Binding-site contacts:
Ligand atom OAB contacts residue PHE107 of chain 1.A at 3.7 Å.
Ligand atom OAB contacts residue PHE105 of chain 1.A at 3.6 Å.
Ligand atom CAA contacts residue PHE249 of chain 1.A at 3.6 Å (hydrophobic).
Ligand atom OAB contacts residue SER347 of chain 1.A at 2.5 Å (h-bond).
Ligand atom CAQ contacts residue ASN393 of chain 1.A at 3.9 Å.
Ligand atom CAH contacts residue HIS236 of chain 1.A at 3.5 Å.
Ligand atom CAU contacts residue PHE107 of chain 1.A at 3.7 Å (hydrophobic).
Ligand atom CAE contacts residue PHE249 of chain 1.A at 3.9 Å (hydrophobic).
Ligand atom NAM contacts residue ASN393 of chain 1.A at 2.9 Å (h-bond).
Ligand atom CAK contacts residue VAL98 of chain 1.A at 3.4 Å (hydrophobic).
Ligand atom CAP contacts residue PHE107 of chain 1.A at 3.8 Å (hydrophobic).
Ligand atom OAC contacts residue HIS236 of chain 1.A at 2.5 Å (h-bond).
Ligand atom OAN contacts residue PHE249 of chain 1.A at 3.6 Å.
Ligand atom CAH contacts residue TYR234 of chain 1.A at 3.6 Å (hydrophobic).
Ligand atom OAC contacts residue ASP413 of chain 1.A at 3.3 Å (salt-bridge).
Ligand atom CAH contacts residue GLY414 of chain 1.A at 4.0 Å.
Ligand atom CAK contacts residue PHE105 of chain 1.A at 3.7 Å (hydrophobic).
Ligand atom CAR contacts residue GLY414 of chain 1.A at 3.7 Å.
Ligand atom SAO contacts residue ASP100 of chain 1.A at 3.5 Å (salt-bridge).
Ligand atom CAE contacts residue PHE105 of chain 1.A at 3.8 Å (hydrophobic).
Ligand atom CAG contacts residue PHE105 of chain 1.A at 3.8 Å (hydrophobic).
Ligand atom CAK contacts residue GLU99 of chain 1.A at 3.6 Å.
Ligand atom CAL contacts residue PHE107 of chain 1.A at 3.7 Å (hydrophobic).
Ligand atom CAG contacts residue LEU358 of chain 1.A at 3.9 Å (hydrophobic).
Ligand atom CAF contacts residue ASN393 of chain 1.A at 3.4 Å.
Ligand atom NAV contacts residue PHE107 of chain 1.A at 3.7 Å.
Ligand atom OAC contacts residue GLY414 of chain 1.A at 3.1 Å (h-bond).
Ligand atom CAD contacts residue LEU358 of chain 1.A at 3.4 Å (hydrophobic).
Ligand atom CAP contacts residue SER347 of chain 1.A at 3.6 Å.
Ligand atom CAD contacts residue PHE249 of chain 1.A at 3.4 Å (hydrophobic).
Ligand atom OAC contacts residue GLY412 of chain 1.A at 3.7 Å.
Ligand atom CAL contacts residue SER347 of chain 1.A at 3.7 Å.
Ligand atom CAF contacts residue PHE249 of chain 1.A at 3.9 Å (hydrophobic).
Ligand atom CAL contacts residue TYR362 of chain 1.A at 3.5 Å (hydrophobic).
Ligand atom CAR contacts residue HIS236 of chain 1.A at 3.2 Å.
Ligand atom CAK contacts residue ASP100 of chain 1.A at 3.5 Å.
Ligand atom CAF contacts residue HIS236 of chain 1.A at 3.9 Å.
Ligand atom OAB contacts residue ARG106 of chain 1.A at 3.8 Å.
Ligand atom CAE contacts residue LEU358 of chain 1.A at 3.2 Å (hydrophobic).
Ligand atom SAO contacts residue GLU99 of chain 1.A at 3.6 Å.

The small molecule below binds the protein below.
Small molecule (SMILES): COc1cc([C@H]2SCC(=O)N2Cc2ccccn2)ccc1O

Sequence of chain 1.A:
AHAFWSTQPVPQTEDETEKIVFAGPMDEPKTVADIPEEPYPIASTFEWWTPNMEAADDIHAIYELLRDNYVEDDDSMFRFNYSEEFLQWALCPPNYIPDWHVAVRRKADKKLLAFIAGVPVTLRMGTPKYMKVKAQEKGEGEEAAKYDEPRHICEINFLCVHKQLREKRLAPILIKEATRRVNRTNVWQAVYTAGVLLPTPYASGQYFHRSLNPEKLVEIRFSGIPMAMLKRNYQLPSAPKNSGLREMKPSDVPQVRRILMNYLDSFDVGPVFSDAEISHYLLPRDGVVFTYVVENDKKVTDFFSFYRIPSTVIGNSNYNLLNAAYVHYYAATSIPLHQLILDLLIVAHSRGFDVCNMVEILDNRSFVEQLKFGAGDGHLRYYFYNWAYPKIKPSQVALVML